Binding-site contacts:
Ligand atom C14 contacts residue TRP168 of chain 1.L at 3.4 Å (hydrophobic).
Ligand atom C03 contacts residue ARG113 of chain 1.L at 4.4 Å.
Ligand atom N02 contacts residue MET89 of chain 1.L at 4.2 Å.
Ligand atom C03 contacts residue TRP168 of chain 1.L at 4.2 Å (hydrophobic).
Ligand atom C01 contacts residue ARG113 of chain 1.L at 3.8 Å.
Ligand atom C14 contacts residue ARG113 of chain 1.L at 3.7 Å.
Ligand atom N03 contacts residue TRP168 of chain 1.L at 3.1 Å.
Ligand atom N01 contacts residue ARG113 of chain 1.L at 4.0 Å.
Ligand atom C15 contacts residue GLY88 of chain 1.L at 3.2 Å.
Ligand atom C19 contacts residue ARG113 of chain 1.L at 4.2 Å.
Ligand atom C04 contacts residue HIS111 of chain 1.L at 3.3 Å.
Ligand atom C10 contacts residue ARG113 of chain 1.L at 3.8 Å.
Ligand atom C09 contacts residue ARG113 of chain 1.L at 4.1 Å.
Ligand atom C03 contacts residue MET89 of chain 1.L at 3.6 Å (hydrophobic).
Ligand atom C16 contacts residue ARG113 of chain 1.L at 3.7 Å.
Ligand atom N02 contacts residue TRP168 of chain 1.L at 3.7 Å.
Ligand atom C16 contacts residue MET89 of chain 1.L at 4.3 Å (hydrophobic).
Ligand atom C15 contacts residue HIS111 of chain 1.L at 3.3 Å.
Ligand atom C16 contacts residue GLY88 of chain 1.L at 3.3 Å.
Ligand atom C02 contacts residue TRP168 of chain 1.L at 4.2 Å (hydrophobic).
Ligand atom C08 contacts residue MET89 of chain 1.L at 3.8 Å (hydrophobic).
Ligand atom C05 contacts residue ARG113 of chain 1.L at 4.1 Å.
Ligand atom C07 contacts residue ARG113 of chain 1.L at 4.0 Å.
Ligand atom O01 contacts residue MET89 of chain 1.L at 3.7 Å.
Ligand atom C04 contacts residue GLY88 of chain 1.L at 4.5 Å.
Ligand atom C10 contacts residue HIS111 of chain 1.L at 3.9 Å.
Ligand atom C06 contacts residue MET89 of chain 1.L at 4.3 Å (hydrophobic).
Ligand atom C02 contacts residue MET89 of chain 1.L at 3.7 Å (hydrophobic).
Ligand atom C06 contacts residue TRP168 of chain 1.L at 3.7 Å (hydrophobic).
Ligand atom C15 contacts residue ALA112 of chain 1.L at 4.3 Å (hydrophobic).
Ligand atom C15 contacts residue ARG113 of chain 1.L at 3.5 Å.
Ligand atom C11 contacts residue TRP168 of chain 1.L at 4.2 Å (hydrophobic).
Ligand atom N02 contacts residue ARG113 of chain 1.L at 3.3 Å.
Ligand atom N01 contacts residue HIS111 of chain 1.L at 2.7 Å (h-bond).
Ligand atom C04 contacts residue ARG113 of chain 1.L at 3.6 Å.

Sequence of chain 1.L:
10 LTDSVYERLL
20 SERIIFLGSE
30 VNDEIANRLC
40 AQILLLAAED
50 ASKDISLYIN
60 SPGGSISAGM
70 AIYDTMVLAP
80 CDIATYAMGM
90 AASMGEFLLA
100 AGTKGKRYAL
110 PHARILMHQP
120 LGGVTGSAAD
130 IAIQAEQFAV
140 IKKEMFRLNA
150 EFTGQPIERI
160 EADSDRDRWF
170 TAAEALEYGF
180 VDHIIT

This protein binds this small molecule.
Small molecule (SMILES): COc1cc2c(Oc3ccc4c(c3F)CC(C)=N4)ncnc2cc1OCCCN1CCCC1